Sequence of chain 1.B:
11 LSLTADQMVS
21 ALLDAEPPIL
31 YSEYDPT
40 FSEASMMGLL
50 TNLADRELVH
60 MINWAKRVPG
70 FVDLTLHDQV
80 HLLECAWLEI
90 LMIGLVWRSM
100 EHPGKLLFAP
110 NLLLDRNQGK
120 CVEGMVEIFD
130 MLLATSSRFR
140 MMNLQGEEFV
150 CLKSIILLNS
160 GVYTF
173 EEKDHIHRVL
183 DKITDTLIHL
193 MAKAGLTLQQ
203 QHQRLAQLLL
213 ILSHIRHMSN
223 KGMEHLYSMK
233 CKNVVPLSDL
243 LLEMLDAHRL

Binding-site contacts:
Ligand atom O contacts residue LEU75 of chain 1.B at 3.9 Å.
Ligand atom CD contacts residue LEU75 of chain 1.B at 3.9 Å (hydrophobic).
Ligand atom N contacts residue LEU242 of chain 1.B at 3.9 Å.
Ligand atom C contacts residue LYS65 of chain 1.B at 3.8 Å.
Ligand atom CA contacts residue GLU245 of chain 1.B at 3.9 Å.
Ligand atom N contacts residue GLU245 of chain 1.B at 2.9 Å (salt-bridge).
Ligand atom CD2 contacts residue GLN78 of chain 1.B at 4.2 Å.
Ligand atom CD1 contacts residue ILE61 of chain 1.B at 2.9 Å (hydrophobic).
Ligand atom CD1 contacts residue MET246 of chain 1.B at 3.9 Å (hydrophobic).
Ligand atom CD1 contacts residue LEU242 of chain 1.B at 3.5 Å (hydrophobic).
Ligand atom C contacts residue LYS65 of chain 1.B at 4.2 Å.
Ligand atom CD2 contacts residue LEU75 of chain 1.B at 3.7 Å (hydrophobic).
Ligand atom CG contacts residue ILE61 of chain 1.B at 3.8 Å (hydrophobic).
Ligand atom CB contacts residue GLU245 of chain 1.B at 4.1 Å.
Ligand atom CA contacts residue LYS65 of chain 1.B at 3.8 Å.
Ligand atom CD2 contacts residue VAL79 of chain 1.B at 3.7 Å (hydrophobic).
Ligand atom N contacts residue LYS65 of chain 1.B at 3.7 Å.
Ligand atom CB contacts residue GLU245 of chain 1.B at 3.8 Å.
Ligand atom O contacts residue LYS65 of chain 1.B at 2.6 Å (salt-bridge).
Ligand atom CD1 contacts residue VAL79 of chain 1.B at 3.7 Å (hydrophobic).
Ligand atom CD1 contacts residue GLN78 of chain 1.B at 3.8 Å.
Ligand atom CD1 contacts residue GLU245 of chain 1.B at 4.0 Å.
Ligand atom CB contacts residue LEU242 of chain 1.B at 3.8 Å (hydrophobic).
Ligand atom CB contacts residue ILE61 of chain 1.B at 3.4 Å (hydrophobic).
Ligand atom CE1 contacts residue LEU75 of chain 1.B at 3.9 Å (hydrophobic).
Ligand atom NE2 contacts residue LEU75 of chain 1.B at 3.3 Å.
Ligand atom CD1 contacts residue LEU82 of chain 1.B at 3.9 Å (hydrophobic).
Ligand atom NE2 contacts residue LEU75 of chain 1.B at 3.4 Å.
Ligand atom CG2 contacts residue LEU242 of chain 1.B at 3.7 Å (hydrophobic).
Ligand atom CD2 contacts residue MET246 of chain 1.B at 3.7 Å (hydrophobic).
Ligand atom CD1 contacts residue ASP241 of chain 1.B at 3.6 Å.
Ligand atom CD2 contacts residue LEU82 of chain 1.B at 3.7 Å (hydrophobic).
Ligand atom CG1 contacts residue GLU245 of chain 1.B at 3.6 Å.
Ligand atom CA contacts residue GLU245 of chain 1.B at 3.4 Å.
Ligand atom CB contacts residue LEU75 of chain 1.B at 3.6 Å (hydrophobic).
Ligand atom CB contacts residue LYS65 of chain 1.B at 4.1 Å.
Ligand atom CD2 contacts residue GLU83 of chain 1.B at 4.0 Å.
Ligand atom C contacts residue GLU245 of chain 1.B at 3.6 Å.
Ligand atom C contacts residue LEU75 of chain 1.B at 4.1 Å (hydrophobic).
Ligand atom CB contacts residue GLN78 of chain 1.B at 3.9 Å.

A small-molecule ligand and the protein it binds are described below.
Small molecule (SMILES): CC[C@H](C)[C@H](NC(=O)[C@H](C)N)C(=O)N[C@@H](CC(C)C)C(=O)N[C@@H](CC1=NC=NC1)C(=O)N[C@@H](CCCN=C(N)N)C(=O)N[C@@H](CC(C)C)C(=O)N[C@@H](CC(C)C)C(=O)N[C@@H](CCC(N)=O)C(=O)N[C@H](C=O)CC(=O)O